A small-molecule ligand and the protein it binds are described below.
Small molecule (SMILES): Nc1ncnc2c1ncn2[C@H]1C[C@H](O)[C@@H](COP(=O)(O)O)O1

Binding-site contacts:
Ligand atom N6 contacts residue PHE638 of chain 1.N at 3.8 Å.
Ligand atom N6 contacts residue GLY639 of chain 1.N at 2.8 Å (h-bond).
Ligand atom C6 contacts residue VAL418 of chain 1.N at 3.8 Å (hydrophobic).
Ligand atom N7 contacts residue HIS630 of chain 1.N at 4.1 Å.
Ligand atom O4' contacts residue HIS630 of chain 1.N at 4.4 Å.
Ligand atom N3 contacts residue PRO419 of chain 1.N at 4.3 Å.
Ligand atom C4 contacts residue PRO419 of chain 1.N at 4.2 Å (hydrophobic).
Ligand atom N6 contacts residue PRO631 of chain 1.N at 3.9 Å.
Ligand atom N9 contacts residue PRO419 of chain 1.N at 4.2 Å.
Ligand atom N7 contacts residue ASP609 of chain 1.N at 4.5 Å.
Ligand atom C6 contacts residue PRO419 of chain 1.N at 4.4 Å (hydrophobic).
Ligand atom N9 contacts residue HIS630 of chain 1.N at 4.2 Å.
Ligand atom N6 contacts residue VAL418 of chain 1.N at 3.6 Å.
Ligand atom N1 contacts residue GLY639 of chain 1.N at 2.9 Å (h-bond).
Ligand atom C5 contacts residue PRO419 of chain 1.N at 4.2 Å (hydrophobic).
Ligand atom N6 contacts residue SER632 of chain 1.N at 3.9 Å.
Ligand atom O2P contacts residue PRO631 of chain 1.N at 3.8 Å.
Ligand atom C6 contacts residue SER632 of chain 1.N at 4.3 Å.
Ligand atom N1 contacts residue ILE622 of chain 1.N at 4.4 Å.
Ligand atom O5' contacts residue PRO631 of chain 1.N at 4.1 Å.
Ligand atom O4' contacts residue PRO631 of chain 1.N at 3.8 Å.
Ligand atom C2 contacts residue GLY639 of chain 1.N at 3.7 Å.
Ligand atom C6 contacts residue GLY639 of chain 1.N at 3.7 Å.
Ligand atom O2P contacts residue HIS628 of chain 1.N at 4.3 Å.
Ligand atom C1' contacts residue HIS630 of chain 1.N at 4.0 Å.
Ligand atom N1 contacts residue PRO631 of chain 1.N at 4.2 Å.
Ligand atom N7 contacts residue SER632 of chain 1.N at 3.8 Å.
Ligand atom C5 contacts residue SER632 of chain 1.N at 4.3 Å.
Ligand atom O5' contacts residue PHE629 of chain 1.N at 4.2 Å.
Ligand atom C8 contacts residue HIS630 of chain 1.N at 3.4 Å.
Ligand atom C5 contacts residue PRO631 of chain 1.N at 4.4 Å (hydrophobic).
Ligand atom C2' contacts residue PRO419 of chain 1.N at 4.0 Å (hydrophobic).
Ligand atom C2 contacts residue PRO419 of chain 1.N at 4.4 Å (hydrophobic).
Ligand atom N6 contacts residue GLY637 of chain 1.N at 4.1 Å.
Ligand atom C6 contacts residue PRO631 of chain 1.N at 4.0 Å (hydrophobic).
Ligand atom N7 contacts residue PRO419 of chain 1.N at 4.4 Å.
Ligand atom C8 contacts residue PRO419 of chain 1.N at 4.3 Å (hydrophobic).
Ligand atom O2P contacts residue PHE629 of chain 1.N at 4.0 Å.
Ligand atom N6 contacts residue PRO633 of chain 1.N at 4.1 Å.
Ligand atom N1 contacts residue VAL418 of chain 1.N at 3.8 Å.

Sequence of chain 1.N:
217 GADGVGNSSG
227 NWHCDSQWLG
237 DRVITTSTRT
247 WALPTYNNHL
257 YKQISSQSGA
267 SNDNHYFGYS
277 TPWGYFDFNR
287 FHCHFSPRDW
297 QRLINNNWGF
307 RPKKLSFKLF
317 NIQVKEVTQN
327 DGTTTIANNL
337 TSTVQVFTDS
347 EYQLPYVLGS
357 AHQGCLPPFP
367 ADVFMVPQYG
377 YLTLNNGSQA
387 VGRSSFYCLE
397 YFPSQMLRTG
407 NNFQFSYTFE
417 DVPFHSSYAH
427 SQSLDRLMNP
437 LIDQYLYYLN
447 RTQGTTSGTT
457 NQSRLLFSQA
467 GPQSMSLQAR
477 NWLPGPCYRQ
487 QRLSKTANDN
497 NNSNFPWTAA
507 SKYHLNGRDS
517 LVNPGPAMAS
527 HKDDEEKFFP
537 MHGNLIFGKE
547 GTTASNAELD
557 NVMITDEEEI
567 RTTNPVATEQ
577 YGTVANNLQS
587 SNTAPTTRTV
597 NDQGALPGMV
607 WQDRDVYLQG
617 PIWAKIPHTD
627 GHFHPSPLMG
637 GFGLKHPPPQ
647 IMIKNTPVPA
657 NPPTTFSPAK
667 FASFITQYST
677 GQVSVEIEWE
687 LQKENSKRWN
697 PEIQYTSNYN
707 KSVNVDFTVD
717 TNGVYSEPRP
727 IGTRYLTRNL